The protein below binds the small molecule below.
Small molecule (SMILES): COC1=C(OC)C(=O)C(C/C=C(\C)CC/C=C(\C)CC/C=C(\C)CC/C=C(\C)CC/C=C(\C)CC/C=C(\C)CC/C=C(\C)CC/C=C(\C)CC/C=C(\C)CCC=C(C)C)=C(C)C1=O

Binding-site contacts:
Ligand atom O5 contacts residue PHE221 of chain 1.C at 3.5 Å.
Ligand atom C5 contacts residue PHE221 of chain 1.C at 3.5 Å (hydrophobic).
Ligand atom C22 contacts residue LEU19 of chain 1.C at 4.1 Å (hydrophobic).
Ligand atom C8 contacts residue LEU19 of chain 1.C at 4.1 Å (hydrophobic).
Ligand atom O5 contacts residue ASP229 of chain 1.C at 3.0 Å (salt-bridge).
Ligand atom C1M contacts residue LEU198 of chain 1.C at 3.9 Å (hydrophobic).
Ligand atom O3 contacts residue LEU201 of chain 1.C at 3.9 Å.
Ligand atom C4M contacts residue ILE28 of chain 1.C at 3.9 Å (hydrophobic).
Ligand atom C1 contacts residue HIS202 of chain 1.C at 4.1 Å.
Ligand atom C3 contacts residue HEM1 of chain 1.L at 3.9 Å.
Ligand atom C22 contacts residue ILE15 of chain 1.C at 3.7 Å (hydrophobic).
Ligand atom C6 contacts residue PHE221 of chain 1.C at 3.9 Å (hydrophobic).
Ligand atom C9 contacts residue LEU19 of chain 1.C at 4.2 Å (hydrophobic).
Ligand atom C4 contacts residue PHE221 of chain 1.C at 3.9 Å (hydrophobic).
Ligand atom C1M contacts residue HIS202 of chain 1.C at 3.5 Å.
Ligand atom C1 contacts residue SER18 of chain 1.C at 4.2 Å.
Ligand atom O2 contacts residue LEU198 of chain 1.C at 4.2 Å.
Ligand atom C1M contacts residue SER18 of chain 1.C at 3.6 Å.
Ligand atom C7 contacts residue PHE221 of chain 1.C at 4.2 Å (hydrophobic).
Ligand atom C4 contacts residue HEM1 of chain 1.L at 3.7 Å.
Ligand atom C5 contacts residue HEM1 of chain 1.L at 4.2 Å.
Ligand atom C10 contacts residue LEU198 of chain 1.C at 3.9 Å (hydrophobic).
Ligand atom O2 contacts residue HIS202 of chain 1.C at 2.5 Å (h-bond).
Ligand atom C5 contacts residue SER36 of chain 1.C at 4.2 Å.
Ligand atom O2 contacts residue LEU22 of chain 1.C at 3.5 Å.
Ligand atom C7 contacts residue LEU19 of chain 1.C at 4.0 Å (hydrophobic).
Ligand atom C2 contacts residue HIS202 of chain 1.C at 3.6 Å.
Ligand atom C3M contacts residue SER206 of chain 1.C at 3.7 Å.
Ligand atom C10 contacts residue ALA39 of chain 1.C at 4.1 Å (hydrophobic).
Ligand atom C1 contacts residue LEU198 of chain 1.C at 4.2 Å (hydrophobic).
Ligand atom C5 contacts residue ASP229 of chain 1.C at 4.2 Å.
Ligand atom C3M contacts residue LEU22 of chain 1.C at 3.8 Å (hydrophobic).
Ligand atom C8 contacts residue HEM1 of chain 1.L at 4.1 Å.
Ligand atom O5 contacts residue SER36 of chain 1.C at 3.1 Å (h-bond).
Ligand atom C2 contacts residue LEU22 of chain 1.C at 4.0 Å (hydrophobic).
Ligand atom O4 contacts residue HEM1 of chain 1.L at 3.5 Å.
Ligand atom O3 contacts residue SER206 of chain 1.C at 3.6 Å.
Ligand atom C4M contacts residue PHE221 of chain 1.C at 3.9 Å (hydrophobic).
Ligand atom C12 contacts residue ALA39 of chain 1.C at 3.8 Å (hydrophobic).
Ligand atom O2 contacts residue LEU201 of chain 1.C at 4.0 Å.

Sequence of chain 1.C:
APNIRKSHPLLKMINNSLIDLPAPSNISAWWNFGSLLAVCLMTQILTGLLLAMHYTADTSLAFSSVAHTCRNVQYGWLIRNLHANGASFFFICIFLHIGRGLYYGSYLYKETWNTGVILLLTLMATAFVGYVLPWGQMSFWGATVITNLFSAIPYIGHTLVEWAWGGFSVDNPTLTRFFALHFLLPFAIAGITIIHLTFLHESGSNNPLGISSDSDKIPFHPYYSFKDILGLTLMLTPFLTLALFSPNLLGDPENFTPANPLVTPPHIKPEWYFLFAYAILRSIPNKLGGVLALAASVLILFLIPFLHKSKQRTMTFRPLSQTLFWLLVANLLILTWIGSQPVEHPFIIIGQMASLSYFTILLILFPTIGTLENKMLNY